The small molecule below binds the protein below.
Small molecule (SMILES): CC[C@H](C)[C@H](NC(=O)[C@H](CO)NC(=O)[C@H](CCCN=C(N)N)NC(=O)[C@@H](NC(=O)[C@@H]1CCCN1C(=O)[C@@H]1CCCN1C(=O)[C@H](C)N)C(C)C)C(=O)N[C@H](C=O)Cc1ccc(O)cc1

Binding-site contacts:
Ligand atom CG2 contacts residue ASN281 of chain 2.U at 3.6 Å.
Ligand atom CD contacts residue TYR273 of chain 2.U at 3.3 Å (hydrophobic).
Ligand atom O contacts residue HIS277 of chain 2.U at 3.4 Å.
Ligand atom CG2 contacts residue PHE278 of chain 2.U at 3.7 Å (hydrophobic).
Ligand atom O contacts residue ASN281 of chain 2.U at 2.6 Å (h-bond).
Ligand atom O contacts residue ASN227 of chain 2.U at 3.6 Å.
Ligand atom N contacts residue ASN227 of chain 2.U at 3.0 Å (h-bond).
Ligand atom CG2 contacts residue GLU236 of chain 2.U at 3.3 Å.
Ligand atom CA contacts residue ASN227 of chain 2.U at 3.7 Å.
Ligand atom C contacts residue TYR94 of chain 2.U at 4.0 Å (hydrophobic).
Ligand atom C contacts residue ASN281 of chain 2.U at 3.8 Å.
Ligand atom CB contacts residue HIS277 of chain 2.U at 3.7 Å.
Ligand atom O contacts residue THR235 of chain 2.U at 3.0 Å (h-bond).
Ligand atom N contacts residue THR235 of chain 2.U at 3.5 Å (h-bond).
Ligand atom CA contacts residue THR235 of chain 2.U at 3.6 Å.
Ligand atom O contacts residue LYS234 of chain 2.U at 3.6 Å.
Ligand atom CB contacts residue LEU286 of chain 2.U at 3.9 Å (hydrophobic).
Ligand atom CD1 contacts residue TYR91 of chain 2.U at 3.9 Å (hydrophobic).
Ligand atom CG contacts residue TYR273 of chain 2.U at 3.6 Å (hydrophobic).
Ligand atom C contacts residue THR235 of chain 2.U at 3.6 Å.
Ligand atom O contacts residue THR235 of chain 2.U at 3.1 Å (h-bond).
Ligand atom CD contacts residue HIS277 of chain 2.U at 3.9 Å.
Ligand atom CD1 contacts residue TYR94 of chain 2.U at 3.5 Å (hydrophobic).
Ligand atom O contacts residue TYR94 of chain 2.U at 2.9 Å.
Ligand atom C contacts residue LEU286 of chain 2.U at 3.8 Å (hydrophobic).
Ligand atom CB contacts residue ASP233 of chain 2.U at 3.0 Å.
Ligand atom C contacts residue THR235 of chain 2.U at 3.6 Å.
Ligand atom CG1 contacts residue VAL280 of chain 2.U at 4.0 Å (hydrophobic).
Ligand atom CB contacts residue TYR238 of chain 2.U at 3.6 Å (hydrophobic).
Ligand atom N contacts residue THR235 of chain 2.U at 3.9 Å.
Ligand atom CG contacts residue HIS277 of chain 2.U at 3.8 Å.
Ligand atom O contacts residue LEU286 of chain 2.U at 3.2 Å.
Ligand atom C contacts residue THR235 of chain 2.U at 3.6 Å.
Ligand atom CG1 contacts residue TYR94 of chain 2.U at 3.8 Å (hydrophobic).
Ligand atom N contacts residue TYR273 of chain 2.U at 3.9 Å.
Ligand atom CG contacts residue ASP233 of chain 2.U at 3.0 Å.
Ligand atom C contacts residue ASN227 of chain 2.U at 3.5 Å.
Ligand atom CG2 contacts residue HIS277 of chain 2.U at 3.3 Å.
Ligand atom CG contacts residue LYS234 of chain 2.U at 3.3 Å.
Ligand atom CG2 contacts residue LEU286 of chain 2.U at 3.7 Å (hydrophobic).

Sequence of chain 2.U:
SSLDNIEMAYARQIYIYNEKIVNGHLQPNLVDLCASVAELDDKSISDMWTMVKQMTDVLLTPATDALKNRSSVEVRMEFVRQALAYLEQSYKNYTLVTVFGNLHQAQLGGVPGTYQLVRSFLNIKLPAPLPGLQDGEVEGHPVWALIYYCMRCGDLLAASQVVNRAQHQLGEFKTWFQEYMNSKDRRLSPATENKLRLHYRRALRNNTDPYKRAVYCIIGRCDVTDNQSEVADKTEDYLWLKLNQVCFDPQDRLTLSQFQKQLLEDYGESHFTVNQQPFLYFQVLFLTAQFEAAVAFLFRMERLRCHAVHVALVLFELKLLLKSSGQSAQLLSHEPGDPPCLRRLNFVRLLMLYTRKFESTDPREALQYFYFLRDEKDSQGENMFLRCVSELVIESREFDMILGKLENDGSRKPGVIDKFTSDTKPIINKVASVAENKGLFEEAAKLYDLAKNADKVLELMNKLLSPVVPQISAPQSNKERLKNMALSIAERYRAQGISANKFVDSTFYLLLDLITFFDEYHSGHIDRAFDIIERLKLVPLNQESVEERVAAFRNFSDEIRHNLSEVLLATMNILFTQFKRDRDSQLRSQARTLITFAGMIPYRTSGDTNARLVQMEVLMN